Sequence of chain 1.A:
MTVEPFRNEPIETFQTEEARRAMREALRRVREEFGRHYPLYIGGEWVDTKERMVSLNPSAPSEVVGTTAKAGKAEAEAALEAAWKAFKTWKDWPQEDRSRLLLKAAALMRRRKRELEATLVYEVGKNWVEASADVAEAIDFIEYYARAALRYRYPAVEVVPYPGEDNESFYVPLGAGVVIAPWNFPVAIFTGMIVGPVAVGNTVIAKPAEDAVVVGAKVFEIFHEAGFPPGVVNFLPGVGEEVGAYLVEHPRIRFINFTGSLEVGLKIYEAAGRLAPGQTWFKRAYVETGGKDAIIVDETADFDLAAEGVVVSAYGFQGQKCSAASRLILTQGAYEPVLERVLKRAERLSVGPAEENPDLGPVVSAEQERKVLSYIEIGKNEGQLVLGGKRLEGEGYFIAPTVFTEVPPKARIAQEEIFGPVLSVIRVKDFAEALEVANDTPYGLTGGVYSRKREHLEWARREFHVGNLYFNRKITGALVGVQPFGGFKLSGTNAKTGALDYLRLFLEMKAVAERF

Binding-site contacts:
Ligand atom C contacts residue THR476 of chain 1.A at 4.3 Å.
Ligand atom C contacts residue SER323 of chain 1.A at 3.3 Å.
Ligand atom C contacts residue ALA478 of chain 1.A at 3.8 Å (hydrophobic).
Ligand atom O contacts residue ALA478 of chain 1.A at 3.0 Å (h-bond).
Ligand atom N contacts residue GLU137 of chain 1.A at 4.4 Å.
Ligand atom CA contacts residue SER323 of chain 1.A at 4.2 Å.
Ligand atom OXT contacts residue GLY477 of chain 1.A at 2.9 Å (h-bond).
Ligand atom N contacts residue ALA478 of chain 1.A at 4.2 Å.
Ligand atom C contacts residue GLY477 of chain 1.A at 3.4 Å.
Ligand atom CB contacts residue CYS322 of chain 1.A at 3.5 Å (hydrophobic).
Ligand atom OXT contacts residue LYS321 of chain 1.A at 4.1 Å.
Ligand atom CA contacts residue PHE185 of chain 1.A at 4.3 Å (hydrophobic).
Ligand atom CA contacts residue PHE485 of chain 1.A at 4.2 Å (hydrophobic).
Ligand atom OXT contacts residue SER323 of chain 1.A at 2.8 Å (h-bond).
Ligand atom CB contacts residue SER323 of chain 1.A at 3.9 Å.
Ligand atom CB contacts residue PHE485 of chain 1.A at 3.9 Å (hydrophobic).
Ligand atom O contacts residue GLY477 of chain 1.A at 3.2 Å (h-bond).
Ligand atom O contacts residue SER323 of chain 1.A at 3.6 Å.
Ligand atom O contacts residue PHE485 of chain 1.A at 3.6 Å.
Ligand atom OXT contacts residue ALA478 of chain 1.A at 4.3 Å.
Ligand atom OXT contacts residue PHE185 of chain 1.A at 4.3 Å.
Ligand atom O contacts residue THR476 of chain 1.A at 4.0 Å.
Ligand atom CB contacts residue PHE185 of chain 1.A at 3.8 Å (hydrophobic).
Ligand atom OXT contacts residue THR476 of chain 1.A at 3.8 Å.
Ligand atom C contacts residue PHE485 of chain 1.A at 4.3 Å (hydrophobic).
Ligand atom N contacts residue PHE485 of chain 1.A at 3.5 Å.

A small-molecule ligand and the protein it binds are described below.
Small molecule (SMILES): C[C@H](N)C(=O)O